Binding-site contacts:
Ligand atom F2 contacts residue PRO806 of chain 1.A at 3.4 Å.
Ligand atom N2 contacts residue SER882 of chain 1.A at 3.5 Å (h-bond).
Ligand atom C contacts residue GLU877 of chain 1.A at 3.4 Å.
Ligand atom C4 contacts residue SER882 of chain 1.A at 3.5 Å.
Ligand atom C18 contacts residue LYS830 of chain 1.A at 3.3 Å.
Ligand atom C16 contacts residue ASP961 of chain 1.A at 3.6 Å.
Ligand atom C contacts residue VAL879 of chain 1.A at 3.7 Å (hydrophobic).
Ligand atom C11 contacts residue ILE876 of chain 1.A at 3.6 Å (hydrophobic).
Ligand atom O contacts residue VAL878 of chain 1.A at 3.5 Å.
Ligand atom N contacts residue MET950 of chain 1.A at 3.9 Å.
Ligand atom O1 contacts residue SER882 of chain 1.A at 3.5 Å (h-bond).
Ligand atom C14 contacts residue ILE960 of chain 1.A at 3.7 Å (hydrophobic).
Ligand atom C3 contacts residue SER882 of chain 1.A at 3.8 Å.
Ligand atom F contacts residue LYS830 of chain 1.A at 2.4 Å.
Ligand atom C11 contacts residue TYR864 of chain 1.A at 3.8 Å (hydrophobic).
Ligand atom C12 contacts residue ILE876 of chain 1.A at 3.6 Å (hydrophobic).
Ligand atom N3 contacts residue GLN887 of chain 1.A at 3.4 Å (h-bond).
Ligand atom F1 contacts residue MET800 of chain 1.A at 3.9 Å.
Ligand atom F contacts residue ILE876 of chain 1.A at 3.5 Å.
Ligand atom C4 contacts residue ASN881 of chain 1.A at 3.6 Å.
Ligand atom C12 contacts residue TYR864 of chain 1.A at 3.2 Å (hydrophobic).
Ligand atom F2 contacts residue SER802 of chain 1.A at 3.6 Å.
Ligand atom N contacts residue VAL879 of chain 1.A at 3.6 Å.
Ligand atom N1 contacts residue TRP808 of chain 1.A at 3.9 Å.
Ligand atom C10 contacts residue ILE960 of chain 1.A at 3.9 Å (hydrophobic).
Ligand atom C3 contacts residue VAL878 of chain 1.A at 3.7 Å (hydrophobic).
Ligand atom C4 contacts residue VAL879 of chain 1.A at 3.9 Å (hydrophobic).
Ligand atom N3 contacts residue SER882 of chain 1.A at 3.7 Å.
Ligand atom C17 contacts residue SER802 of chain 1.A at 3.7 Å.
Ligand atom O1 contacts residue GLN887 of chain 1.A at 3.6 Å (h-bond).
Ligand atom O1 contacts residue HIS883 of chain 1.A at 3.8 Å.
Ligand atom O contacts residue VAL879 of chain 1.A at 2.4 Å (h-bond).
Ligand atom C8 contacts residue SER882 of chain 1.A at 3.5 Å.
Ligand atom F2 contacts residue LYS830 of chain 1.A at 3.2 Å.
Ligand atom F1 contacts residue ILE828 of chain 1.A at 3.5 Å.
Ligand atom N contacts residue VAL878 of chain 1.A at 3.6 Å.
Ligand atom C3 contacts residue VAL879 of chain 1.A at 3.5 Å (hydrophobic).
Ligand atom C13 contacts residue ILE960 of chain 1.A at 3.9 Å (hydrophobic).
Ligand atom F1 contacts residue PRO806 of chain 1.A at 3.9 Å.
Ligand atom O contacts residue SER882 of chain 1.A at 3.4 Å (h-bond).

Sequence of chain 1.A:
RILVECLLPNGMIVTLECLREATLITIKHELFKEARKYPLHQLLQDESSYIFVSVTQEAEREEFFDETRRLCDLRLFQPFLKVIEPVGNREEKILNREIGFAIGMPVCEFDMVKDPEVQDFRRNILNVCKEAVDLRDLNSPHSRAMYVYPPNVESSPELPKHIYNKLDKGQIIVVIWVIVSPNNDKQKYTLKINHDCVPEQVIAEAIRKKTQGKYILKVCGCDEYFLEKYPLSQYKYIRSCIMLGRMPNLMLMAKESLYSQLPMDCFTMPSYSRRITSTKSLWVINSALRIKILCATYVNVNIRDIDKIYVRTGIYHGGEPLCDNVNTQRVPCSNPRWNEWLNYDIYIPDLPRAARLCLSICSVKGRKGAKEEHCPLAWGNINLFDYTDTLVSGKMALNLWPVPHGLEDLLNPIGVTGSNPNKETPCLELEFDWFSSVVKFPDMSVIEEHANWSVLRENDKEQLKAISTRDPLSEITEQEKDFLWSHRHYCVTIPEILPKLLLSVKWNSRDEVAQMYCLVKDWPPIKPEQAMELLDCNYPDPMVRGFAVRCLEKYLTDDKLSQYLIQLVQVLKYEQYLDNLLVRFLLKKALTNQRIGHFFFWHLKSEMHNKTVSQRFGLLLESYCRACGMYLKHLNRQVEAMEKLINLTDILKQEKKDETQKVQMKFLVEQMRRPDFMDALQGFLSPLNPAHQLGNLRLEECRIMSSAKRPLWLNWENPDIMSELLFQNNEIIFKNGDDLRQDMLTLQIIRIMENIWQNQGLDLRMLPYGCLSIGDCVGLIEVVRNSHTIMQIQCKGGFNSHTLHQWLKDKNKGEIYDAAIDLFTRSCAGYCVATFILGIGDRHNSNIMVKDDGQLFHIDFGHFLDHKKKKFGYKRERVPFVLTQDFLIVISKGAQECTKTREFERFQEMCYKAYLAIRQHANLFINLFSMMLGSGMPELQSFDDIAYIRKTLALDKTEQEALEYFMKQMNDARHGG

This small molecule binds to this protein.
Small molecule (SMILES): Cc1nc(NC(=O)N2CCC[C@H]2C(N)=O)sc1-c1ccnc(C(C)(C)C(F)(F)F)c1